A protein and the small-molecule ligand that binds it are described below.
Small molecule (SMILES): OC[C@H]1O[C@H](O[C@H]2[C@H](O)[C@@H](O)[C@H](OCCCCCCC3CCCCC3)O[C@@H]2CO)[C@H](O)[C@@H](O)[C@@H]1O

Sequence of chain 1.O:
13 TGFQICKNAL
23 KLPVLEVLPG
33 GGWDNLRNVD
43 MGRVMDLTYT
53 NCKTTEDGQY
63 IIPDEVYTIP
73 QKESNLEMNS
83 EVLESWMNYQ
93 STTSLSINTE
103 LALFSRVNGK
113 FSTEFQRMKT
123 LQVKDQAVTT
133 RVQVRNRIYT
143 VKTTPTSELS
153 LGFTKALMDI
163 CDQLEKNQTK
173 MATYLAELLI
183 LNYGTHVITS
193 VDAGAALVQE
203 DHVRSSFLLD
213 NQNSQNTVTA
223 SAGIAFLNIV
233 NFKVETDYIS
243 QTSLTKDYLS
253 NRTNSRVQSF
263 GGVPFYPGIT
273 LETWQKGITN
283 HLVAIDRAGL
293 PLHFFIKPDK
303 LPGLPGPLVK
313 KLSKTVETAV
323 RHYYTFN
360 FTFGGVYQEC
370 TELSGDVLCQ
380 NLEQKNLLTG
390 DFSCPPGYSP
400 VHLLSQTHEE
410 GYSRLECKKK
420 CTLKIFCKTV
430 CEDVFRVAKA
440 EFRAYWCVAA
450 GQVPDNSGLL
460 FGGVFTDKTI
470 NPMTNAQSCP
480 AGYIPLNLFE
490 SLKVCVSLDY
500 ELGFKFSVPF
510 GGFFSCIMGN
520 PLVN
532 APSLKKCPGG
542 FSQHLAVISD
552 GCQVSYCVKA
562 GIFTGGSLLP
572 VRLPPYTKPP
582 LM

Binding-site contacts:
Ligand atom O30 contacts residue GLU409 of chain 1.O at 4.0 Å.
Ligand atom O1 contacts residue GLY410 of chain 1.O at 3.3 Å (h-bond).
Ligand atom C11 contacts residue SER412 of chain 1.O at 4.1 Å.
Ligand atom O4 contacts residue PHE434 of chain 1.O at 3.7 Å.
Ligand atom O2 contacts residue GLY410 of chain 1.O at 2.7 Å (h-bond).
Ligand atom C50 contacts residue GLY410 of chain 1.O at 4.4 Å.
Ligand atom C31 contacts residue SER412 of chain 1.O at 3.9 Å.
Ligand atom C12 contacts residue LEU414 of chain 1.O at 4.2 Å (hydrophobic).
Ligand atom O60 contacts residue PHE434 of chain 1.O at 4.1 Å.
Ligand atom C4 contacts residue GLY410 of chain 1.O at 4.1 Å.
Ligand atom O6 contacts residue SER412 of chain 1.O at 4.0 Å.
Ligand atom C1 contacts residue GLY410 of chain 1.O at 4.2 Å.
Ligand atom C2 contacts residue GLY410 of chain 1.O at 3.9 Å.
Ligand atom C6 contacts residue PHE434 of chain 1.O at 4.1 Å (hydrophobic).
Ligand atom C50 contacts residue TYR411 of chain 1.O at 4.0 Å (hydrophobic).
Ligand atom C6 contacts residue TYR250 of chain 1.O at 3.5 Å (hydrophobic).
Ligand atom O4 contacts residue GLY410 of chain 1.O at 3.0 Å (h-bond).
Ligand atom C42 contacts residue LEU414 of chain 1.O at 4.2 Å (hydrophobic).
Ligand atom O6 contacts residue TYR250 of chain 1.O at 3.4 Å.
Ligand atom C41 contacts residue LEU414 of chain 1.O at 4.4 Å (hydrophobic).
Ligand atom C32 contacts residue LEU414 of chain 1.O at 4.3 Å (hydrophobic).
Ligand atom C30 contacts residue GLY410 of chain 1.O at 4.3 Å.
Ligand atom C62 contacts residue LEU414 of chain 1.O at 4.0 Å (hydrophobic).
Ligand atom O50 contacts residue SER412 of chain 1.O at 4.0 Å.
Ligand atom C50 contacts residue SER412 of chain 1.O at 3.7 Å.
Ligand atom O6 contacts residue PHE434 of chain 1.O at 3.9 Å.
Ligand atom C21 contacts residue SER412 of chain 1.O at 3.1 Å.
Ligand atom C52 contacts residue LEU414 of chain 1.O at 3.3 Å (hydrophobic).
Ligand atom C60 contacts residue SER412 of chain 1.O at 3.9 Å.
Ligand atom C10 contacts residue TYR411 of chain 1.O at 4.4 Å (hydrophobic).
Ligand atom C32 contacts residue MET89 of chain 1.O at 4.5 Å (hydrophobic).
Ligand atom C41 contacts residue SER412 of chain 1.O at 3.6 Å.
Ligand atom C5 contacts residue GLY410 of chain 1.O at 4.2 Å.
Ligand atom O60 contacts residue SER412 of chain 1.O at 2.9 Å (h-bond).
Ligand atom C41 contacts residue ARG413 of chain 1.O at 4.0 Å.
Ligand atom O2 contacts residue GLU409 of chain 1.O at 4.2 Å.
Ligand atom O60 contacts residue TYR411 of chain 1.O at 4.0 Å.
Ligand atom C4 contacts residue PHE434 of chain 1.O at 4.3 Å (hydrophobic).
Ligand atom C40 contacts residue GLY410 of chain 1.O at 4.2 Å.
Ligand atom C5 contacts residue PHE434 of chain 1.O at 4.2 Å (hydrophobic).